The small molecule below binds the protein below.
Small molecule (SMILES): CC(=O)N[C@@H]1[C@@H](O)[C@H](O)[C@@H](CO)O[C@H]1O

Sequence of chain 1.A:
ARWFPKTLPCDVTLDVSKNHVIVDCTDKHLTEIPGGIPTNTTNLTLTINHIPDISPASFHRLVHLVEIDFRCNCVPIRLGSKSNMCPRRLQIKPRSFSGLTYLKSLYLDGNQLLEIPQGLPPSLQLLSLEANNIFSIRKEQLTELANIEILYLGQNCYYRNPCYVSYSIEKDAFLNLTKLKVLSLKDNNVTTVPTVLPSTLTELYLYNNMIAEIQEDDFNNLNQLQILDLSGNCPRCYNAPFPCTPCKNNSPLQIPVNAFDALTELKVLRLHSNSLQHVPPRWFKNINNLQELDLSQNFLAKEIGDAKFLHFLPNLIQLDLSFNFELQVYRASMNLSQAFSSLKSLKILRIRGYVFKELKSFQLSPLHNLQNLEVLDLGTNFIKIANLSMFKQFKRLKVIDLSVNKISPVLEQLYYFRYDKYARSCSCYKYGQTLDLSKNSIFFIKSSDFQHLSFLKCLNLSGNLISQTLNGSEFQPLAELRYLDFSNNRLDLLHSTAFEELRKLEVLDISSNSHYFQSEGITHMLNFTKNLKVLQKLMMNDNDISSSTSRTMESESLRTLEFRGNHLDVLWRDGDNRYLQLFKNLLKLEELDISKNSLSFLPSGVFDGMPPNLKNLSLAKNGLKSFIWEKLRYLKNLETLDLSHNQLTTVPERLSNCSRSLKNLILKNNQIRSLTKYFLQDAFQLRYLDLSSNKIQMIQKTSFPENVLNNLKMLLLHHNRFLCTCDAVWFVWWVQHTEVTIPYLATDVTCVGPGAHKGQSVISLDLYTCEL

Binding-site contacts:
Ligand atom O5 contacts residue GLY309 of chain 1.A at 3.7 Å.
Ligand atom O7 contacts residue ASN339 of chain 1.A at 3.1 Å (h-bond).
Ligand atom C3 contacts residue ASN339 of chain 1.A at 3.9 Å.
Ligand atom N2 contacts residue ASN339 of chain 1.A at 3.0 Å (h-bond).
Ligand atom C3 contacts residue GLY309 of chain 1.A at 4.5 Å.
Ligand atom C4 contacts residue GLY309 of chain 1.A at 4.3 Å.
Ligand atom C4 contacts residue ASN339 of chain 1.A at 4.3 Å.
Ligand atom C2 contacts residue ASN339 of chain 1.A at 2.6 Å.
Ligand atom C6 contacts residue GLY309 of chain 1.A at 4.1 Å.
Ligand atom O6 contacts residue LYS306 of chain 1.A at 3.9 Å.
Ligand atom C6 contacts residue LYS306 of chain 1.A at 4.1 Å.
Ligand atom C1 contacts residue ASN339 of chain 1.A at 1.4 Å.
Ligand atom C1 contacts residue GLY309 of chain 1.A at 3.7 Å.
Ligand atom C5 contacts residue GLY309 of chain 1.A at 3.3 Å.
Ligand atom C6 contacts residue ASP310 of chain 1.A at 4.4 Å.
Ligand atom C5 contacts residue ASN339 of chain 1.A at 3.6 Å.
Ligand atom C8 contacts residue ASN339 of chain 1.A at 4.1 Å.
Ligand atom O4 contacts residue GLY309 of chain 1.A at 4.4 Å.
Ligand atom O5 contacts residue ASN339 of chain 1.A at 2.3 Å (h-bond).
Ligand atom C7 contacts residue ASN339 of chain 1.A at 3.3 Å.